Binding-site contacts:
Ligand atom C7 contacts residue ASP208 of chain 1.C at 4.3 Å.
Ligand atom O7 contacts residue ASP208 of chain 1.C at 3.5 Å (salt-bridge).
Ligand atom O7 contacts residue ASN207 of chain 1.C at 2.9 Å.
Ligand atom C8 contacts residue ARG206 of chain 1.C at 4.2 Å.
Ligand atom O5 contacts residue ASN207 of chain 1.C at 1.5 Å (h-bond).
Ligand atom C7 contacts residue ASN207 of chain 1.C at 3.8 Å.
Ligand atom C5 contacts residue ASN207 of chain 1.C at 2.9 Å.
Ligand atom C2 contacts residue ASN207 of chain 1.C at 2.9 Å.
Ligand atom O7 contacts residue ARG206 of chain 1.C at 4.4 Å.
Ligand atom C6 contacts residue ASN207 of chain 1.C at 3.7 Å.
Ligand atom C3 contacts residue ASN207 of chain 1.C at 3.8 Å.
Ligand atom O6 contacts residue ASN207 of chain 1.C at 3.8 Å.
Ligand atom C8 contacts residue ASP208 of chain 1.C at 4.4 Å.
Ligand atom C1 contacts residue ASN207 of chain 1.C at 1.4 Å.
Ligand atom C8 contacts residue LEU235 of chain 1.C at 4.2 Å (hydrophobic).
Ligand atom C4 contacts residue ASN207 of chain 1.C at 3.8 Å.
Ligand atom N2 contacts residue ASN207 of chain 1.C at 3.7 Å.

The protein below binds the small molecule below.
Small molecule (SMILES): CC(=O)N[C@@H]1[C@@H](O)[C@H](O)[C@@H](CO)O[C@H]1O

Sequence of chain 1.C:
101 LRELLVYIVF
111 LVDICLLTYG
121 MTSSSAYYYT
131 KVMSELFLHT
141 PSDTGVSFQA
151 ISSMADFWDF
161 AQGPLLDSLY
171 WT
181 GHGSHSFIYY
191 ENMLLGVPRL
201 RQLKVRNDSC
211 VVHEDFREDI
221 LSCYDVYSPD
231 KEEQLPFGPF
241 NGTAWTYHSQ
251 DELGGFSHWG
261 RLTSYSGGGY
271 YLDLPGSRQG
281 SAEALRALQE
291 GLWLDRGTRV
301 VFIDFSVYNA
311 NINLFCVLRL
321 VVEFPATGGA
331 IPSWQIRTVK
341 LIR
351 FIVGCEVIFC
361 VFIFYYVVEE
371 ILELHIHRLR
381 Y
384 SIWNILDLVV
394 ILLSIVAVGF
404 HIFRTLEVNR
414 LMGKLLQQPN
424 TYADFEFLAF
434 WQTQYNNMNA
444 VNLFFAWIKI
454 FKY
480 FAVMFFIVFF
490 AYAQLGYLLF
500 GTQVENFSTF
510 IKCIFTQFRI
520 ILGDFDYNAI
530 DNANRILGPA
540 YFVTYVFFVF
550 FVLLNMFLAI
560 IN